Binding-site contacts:
Ligand atom C2 contacts residue VAL245 of chain 1.A at 3.8 Å (hydrophobic).
Ligand atom C11 contacts residue LEU212 of chain 1.A at 3.9 Å (hydrophobic).
Ligand atom C5 contacts residue ILE171 of chain 1.A at 4.0 Å (hydrophobic).
Ligand atom C10 contacts residue ALA175 of chain 1.A at 3.5 Å (hydrophobic).
Ligand atom C14 contacts residue PHE216 of chain 1.A at 3.8 Å (hydrophobic).
Ligand atom C19 contacts residue TRP208 of chain 1.A at 3.5 Å (hydrophobic).
Ligand atom O2 contacts residue LEU228 of chain 1.A at 3.6 Å (h-bond).
Ligand atom C4 contacts residue ILE171 of chain 1.A at 3.7 Å (hydrophobic).
Ligand atom C20 contacts residue LEU229 of chain 1.A at 3.9 Å (hydrophobic).
Ligand atom C10 contacts residue LEU212 of chain 1.A at 3.9 Å (hydrophobic).
Ligand atom C18 contacts residue PHE216 of chain 1.A at 3.5 Å (hydrophobic).
Ligand atom O1 contacts residue ARG219 of chain 1.A at 2.6 Å (salt-bridge).
Ligand atom C12 contacts residue LEU212 of chain 1.A at 3.5 Å (hydrophobic).
Ligand atom C3 contacts residue VAL245 of chain 1.A at 3.9 Å (hydrophobic).
Ligand atom C19 contacts residue LEU339 of chain 1.A at 3.8 Å (hydrophobic).
Ligand atom C20 contacts residue ALA174 of chain 1.A at 3.6 Å (hydrophobic).
Ligand atom C11 contacts residue ALA175 of chain 1.A at 3.7 Å (hydrophobic).
Ligand atom O2 contacts residue PHE216 of chain 1.A at 3.1 Å.
Ligand atom C20 contacts residue PHE216 of chain 1.A at 4.0 Å (hydrophobic).
Ligand atom C13 contacts residue PHE216 of chain 1.A at 3.7 Å (hydrophobic).
Ligand atom C6 contacts residue ILE171 of chain 1.A at 3.6 Å (hydrophobic).
Ligand atom C17 contacts residue CYS335 of chain 1.A at 3.5 Å (hydrophobic).
Ligand atom C20 contacts residue ALA175 of chain 1.A at 4.0 Å (hydrophobic).
Ligand atom O2 contacts residue LEU229 of chain 1.A at 3.3 Å.
Ligand atom C16 contacts residue ILE171 of chain 1.A at 3.7 Å (hydrophobic).
Ligand atom C15 contacts residue ARG219 of chain 1.A at 3.4 Å.
Ligand atom C14 contacts residue GLN178 of chain 1.A at 3.5 Å.
Ligand atom O1 contacts residue GLN178 of chain 1.A at 3.0 Å.
Ligand atom O2 contacts residue ARG219 of chain 1.A at 3.6 Å (salt-bridge).
Ligand atom C11 contacts residue PHE216 of chain 1.A at 3.9 Å (hydrophobic).
Ligand atom C15 contacts residue GLN178 of chain 1.A at 3.7 Å.
Ligand atom C15 contacts residue ALA230 of chain 1.A at 3.8 Å (hydrophobic).
Ligand atom C6 contacts residue CYS335 of chain 1.A at 3.8 Å (hydrophobic).
Ligand atom C15 contacts residue PHE216 of chain 1.A at 3.5 Å (hydrophobic).
Ligand atom C12 contacts residue ALA175 of chain 1.A at 3.5 Å (hydrophobic).
Ligand atom C8 contacts residue ILE171 of chain 1.A at 3.8 Å (hydrophobic).
Ligand atom C18 contacts residue CYS335 of chain 1.A at 3.5 Å (hydrophobic).
Ligand atom O2 contacts residue ALA230 of chain 1.A at 3.4 Å (h-bond).
Ligand atom C7 contacts residue CYS335 of chain 1.A at 3.3 Å (hydrophobic).
Ligand atom O1 contacts residue ALA230 of chain 1.A at 3.4 Å.

Sequence of chain 1.A:
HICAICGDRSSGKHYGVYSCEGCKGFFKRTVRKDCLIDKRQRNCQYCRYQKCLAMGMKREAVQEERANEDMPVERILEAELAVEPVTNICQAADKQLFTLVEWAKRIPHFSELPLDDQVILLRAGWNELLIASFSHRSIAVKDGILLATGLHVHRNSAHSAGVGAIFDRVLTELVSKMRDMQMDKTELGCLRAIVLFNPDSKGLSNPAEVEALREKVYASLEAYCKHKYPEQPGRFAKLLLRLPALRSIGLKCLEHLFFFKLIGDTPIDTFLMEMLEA

A small-molecule ligand and the protein it binds are described below.
Small molecule (SMILES): CC1=C(/C=C/C(C)=C\C=C\C(C)=C\C(=O)O)C(C)(C)CCC1